Sequence of chain 1.B:
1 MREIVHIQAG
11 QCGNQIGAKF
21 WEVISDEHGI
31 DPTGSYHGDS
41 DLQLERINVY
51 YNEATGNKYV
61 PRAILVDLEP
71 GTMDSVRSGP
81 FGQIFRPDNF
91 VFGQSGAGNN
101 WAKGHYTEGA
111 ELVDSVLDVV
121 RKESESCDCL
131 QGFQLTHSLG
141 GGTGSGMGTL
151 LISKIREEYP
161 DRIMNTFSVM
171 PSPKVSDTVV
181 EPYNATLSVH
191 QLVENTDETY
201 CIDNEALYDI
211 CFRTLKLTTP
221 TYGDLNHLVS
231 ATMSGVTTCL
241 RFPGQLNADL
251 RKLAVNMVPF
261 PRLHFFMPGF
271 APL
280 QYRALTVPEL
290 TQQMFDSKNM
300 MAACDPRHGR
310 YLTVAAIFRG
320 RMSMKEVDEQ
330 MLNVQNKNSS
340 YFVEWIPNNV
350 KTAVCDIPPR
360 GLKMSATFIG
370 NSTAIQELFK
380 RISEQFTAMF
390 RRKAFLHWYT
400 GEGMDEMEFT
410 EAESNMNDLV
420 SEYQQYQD

This small molecule binds to this protein.
Small molecule (SMILES): COc1ccc(CN)cc1OC

Binding-site contacts:
Ligand atom C06 contacts residue ILE368 of chain 1.B at 4.1 Å (hydrophobic).
Ligand atom C03 contacts residue ILE316 of chain 1.B at 4.0 Å (hydrophobic).
Ligand atom O09 contacts residue VAL236 of chain 1.B at 3.0 Å (h-bond).
Ligand atom C05 contacts residue ILE368 of chain 1.B at 4.2 Å (hydrophobic).
Ligand atom C01 contacts residue CYS239 of chain 1.B at 3.9 Å (hydrophobic).
Ligand atom N12 contacts residue GLU198 of chain 1.B at 2.3 Å (salt-bridge).
Ligand atom N12 contacts residue LEU253 of chain 1.B at 3.0 Å (h-bond).
Ligand atom N12 contacts residue PHE266 of chain 1.B at 4.1 Å.
Ligand atom C10 contacts residue VAL236 of chain 1.B at 2.9 Å (hydrophobic).
Ligand atom C06 contacts residue LEU253 of chain 1.B at 4.0 Å (hydrophobic).
Ligand atom O09 contacts residue LEU253 of chain 1.B at 3.5 Å.
Ligand atom C11 contacts residue TYR200 of chain 1.B at 3.4 Å (hydrophobic).
Ligand atom C05 contacts residue MET257 of chain 1.B at 3.9 Å (hydrophobic).
Ligand atom C08 contacts residue VAL236 of chain 1.B at 4.0 Å (hydrophobic).
Ligand atom C10 contacts residue TYR200 of chain 1.B at 4.2 Å (hydrophobic).
Ligand atom C07 contacts residue LEU253 of chain 1.B at 3.9 Å (hydrophobic).
Ligand atom C07 contacts residue TYR200 of chain 1.B at 3.4 Å (hydrophobic).
Ligand atom C06 contacts residue TYR200 of chain 1.B at 3.8 Å (hydrophobic).
Ligand atom C04 contacts residue LEU253 of chain 1.B at 3.7 Å (hydrophobic).
Ligand atom C11 contacts residue MET257 of chain 1.B at 3.5 Å (hydrophobic).
Ligand atom C11 contacts residue GLU198 of chain 1.B at 3.3 Å.
Ligand atom C08 contacts residue ILE368 of chain 1.B at 4.1 Å (hydrophobic).
Ligand atom C11 contacts residue PHE266 of chain 1.B at 3.8 Å (hydrophobic).
Ligand atom C11 contacts residue LEU253 of chain 1.B at 4.2 Å (hydrophobic).
Ligand atom C08 contacts residue LEU253 of chain 1.B at 3.5 Å (hydrophobic).
Ligand atom C06 contacts residue MET257 of chain 1.B at 4.2 Å (hydrophobic).
Ligand atom C01 contacts residue JHD1 of chain 1.P at 3.7 Å.
Ligand atom C05 contacts residue ALA314 of chain 1.B at 3.7 Å (hydrophobic).
Ligand atom C03 contacts residue LEU253 of chain 1.B at 3.8 Å (hydrophobic).
Ligand atom N12 contacts residue MET257 of chain 1.B at 3.4 Å.
Ligand atom C05 contacts residue LEU253 of chain 1.B at 4.2 Å (hydrophobic).
Ligand atom C07 contacts residue ILE368 of chain 1.B at 4.0 Å (hydrophobic).
Ligand atom O02 contacts residue ILE316 of chain 1.B at 3.2 Å.
Ligand atom O02 contacts residue CYS239 of chain 1.B at 3.9 Å.
Ligand atom C10 contacts residue LEU240 of chain 1.B at 3.7 Å (hydrophobic).
Ligand atom C01 contacts residue ILE316 of chain 1.B at 3.3 Å (hydrophobic).
Ligand atom O02 contacts residue LEU253 of chain 1.B at 4.0 Å.
Ligand atom N12 contacts residue ALA254 of chain 1.B at 3.8 Å.
Ligand atom C04 contacts residue ALA314 of chain 1.B at 3.7 Å (hydrophobic).
Ligand atom C10 contacts residue LEU253 of chain 1.B at 4.0 Å (hydrophobic).